Binding-site contacts:
Ligand atom O7 contacts residue ASN666 of chain 2.B at 3.2 Å (h-bond).
Ligand atom O5 contacts residue ASN666 of chain 2.B at 2.4 Å (h-bond).
Ligand atom C8 contacts residue LEU693 of chain 2.B at 4.3 Å (hydrophobic).
Ligand atom C2 contacts residue ASN666 of chain 2.B at 2.5 Å.
Ligand atom C6 contacts residue THR663 of chain 2.B at 3.9 Å.
Ligand atom N2 contacts residue ASN666 of chain 2.B at 2.9 Å (h-bond).
Ligand atom C4 contacts residue ASN666 of chain 2.B at 4.2 Å.
Ligand atom C8 contacts residue ASN666 of chain 2.B at 4.1 Å.
Ligand atom C1 contacts residue ASN666 of chain 2.B at 1.4 Å.
Ligand atom O5 contacts residue THR663 of chain 2.B at 4.4 Å.
Ligand atom C7 contacts residue ASN666 of chain 2.B at 3.3 Å.
Ligand atom C8 contacts residue PRO691 of chain 2.B at 4.4 Å (hydrophobic).
Ligand atom C3 contacts residue ASN666 of chain 2.B at 3.8 Å.
Ligand atom C5 contacts residue ASN666 of chain 2.B at 3.7 Å.
Ligand atom C5 contacts residue THR663 of chain 2.B at 4.1 Å.

Sequence of chain 2.B:
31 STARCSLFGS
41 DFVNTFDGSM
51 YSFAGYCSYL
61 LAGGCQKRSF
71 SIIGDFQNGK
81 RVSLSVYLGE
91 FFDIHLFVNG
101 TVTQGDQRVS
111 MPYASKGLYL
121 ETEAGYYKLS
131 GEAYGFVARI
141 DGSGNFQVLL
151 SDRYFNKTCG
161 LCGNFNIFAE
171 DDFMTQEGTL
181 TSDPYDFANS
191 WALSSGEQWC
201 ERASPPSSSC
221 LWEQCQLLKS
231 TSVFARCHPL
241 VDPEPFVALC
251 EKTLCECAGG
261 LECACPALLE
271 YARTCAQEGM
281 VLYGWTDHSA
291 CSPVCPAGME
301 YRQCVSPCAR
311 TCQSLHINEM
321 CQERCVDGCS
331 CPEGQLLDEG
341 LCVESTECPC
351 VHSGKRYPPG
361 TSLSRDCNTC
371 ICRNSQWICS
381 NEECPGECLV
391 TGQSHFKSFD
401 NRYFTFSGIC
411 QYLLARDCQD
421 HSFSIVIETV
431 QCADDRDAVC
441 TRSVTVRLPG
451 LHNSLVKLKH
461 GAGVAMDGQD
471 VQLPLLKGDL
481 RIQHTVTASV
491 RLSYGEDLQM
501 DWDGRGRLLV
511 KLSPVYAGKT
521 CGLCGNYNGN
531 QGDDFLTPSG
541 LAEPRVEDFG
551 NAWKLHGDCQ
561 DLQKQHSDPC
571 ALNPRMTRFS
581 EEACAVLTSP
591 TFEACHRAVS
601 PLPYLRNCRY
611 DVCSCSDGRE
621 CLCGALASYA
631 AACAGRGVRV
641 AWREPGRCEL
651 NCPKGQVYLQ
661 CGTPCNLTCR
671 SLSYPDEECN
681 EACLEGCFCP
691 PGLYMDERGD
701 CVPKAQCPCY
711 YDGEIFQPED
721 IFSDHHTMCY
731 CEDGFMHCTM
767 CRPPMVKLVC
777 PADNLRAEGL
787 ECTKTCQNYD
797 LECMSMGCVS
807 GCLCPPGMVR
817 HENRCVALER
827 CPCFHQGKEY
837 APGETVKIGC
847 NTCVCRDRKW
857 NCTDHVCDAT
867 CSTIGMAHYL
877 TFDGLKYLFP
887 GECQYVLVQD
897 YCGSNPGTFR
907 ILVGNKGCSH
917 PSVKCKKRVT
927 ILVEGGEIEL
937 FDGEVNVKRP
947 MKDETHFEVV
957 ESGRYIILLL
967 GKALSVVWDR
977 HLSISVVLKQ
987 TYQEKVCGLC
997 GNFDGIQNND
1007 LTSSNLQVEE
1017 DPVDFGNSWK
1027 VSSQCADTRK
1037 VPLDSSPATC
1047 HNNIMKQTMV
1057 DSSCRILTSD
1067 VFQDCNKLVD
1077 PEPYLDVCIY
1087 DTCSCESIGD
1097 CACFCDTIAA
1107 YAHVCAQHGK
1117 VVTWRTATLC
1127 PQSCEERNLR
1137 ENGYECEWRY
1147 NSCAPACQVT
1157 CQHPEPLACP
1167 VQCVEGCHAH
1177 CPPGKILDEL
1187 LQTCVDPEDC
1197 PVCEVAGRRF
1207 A

This protein binds this small molecule.
Small molecule (SMILES): CC(=O)N[C@@H]1[C@@H](O)[C@H](O)[C@@H](CO)O[C@H]1O